This small molecule binds to this protein.
Small molecule (SMILES): [N-]=[N+]=NC[C@H]1O[C@@H](n2c(SCC(=O)NCCc3c[nH]c4ccccc34)nc3c(N)ncnc32)[C@H](O)[C@@H]1O

Sequence of chain 1.B:
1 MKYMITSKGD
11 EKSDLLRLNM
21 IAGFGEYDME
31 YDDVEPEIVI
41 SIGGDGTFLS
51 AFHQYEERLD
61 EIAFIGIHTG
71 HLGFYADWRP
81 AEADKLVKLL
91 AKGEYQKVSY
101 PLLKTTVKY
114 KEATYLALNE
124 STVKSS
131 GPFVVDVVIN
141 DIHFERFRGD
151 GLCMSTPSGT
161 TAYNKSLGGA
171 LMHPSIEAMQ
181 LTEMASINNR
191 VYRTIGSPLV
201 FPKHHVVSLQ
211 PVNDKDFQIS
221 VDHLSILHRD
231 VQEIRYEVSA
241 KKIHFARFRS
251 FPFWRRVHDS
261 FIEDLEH

Sequence of chain 1.D:
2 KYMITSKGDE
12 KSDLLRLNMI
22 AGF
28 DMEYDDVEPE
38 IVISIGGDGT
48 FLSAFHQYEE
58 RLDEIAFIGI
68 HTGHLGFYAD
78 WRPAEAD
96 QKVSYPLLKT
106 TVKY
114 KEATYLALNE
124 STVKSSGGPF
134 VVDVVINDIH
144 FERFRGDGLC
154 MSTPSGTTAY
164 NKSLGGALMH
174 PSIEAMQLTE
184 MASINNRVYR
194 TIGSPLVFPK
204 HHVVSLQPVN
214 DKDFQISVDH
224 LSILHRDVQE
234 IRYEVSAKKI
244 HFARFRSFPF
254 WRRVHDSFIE

Binding-site contacts:
Ligand atom CAP contacts residue TYR163 of chain 1.D at 3.5 Å (hydrophobic).
Ligand atom CAZ contacts residue GLY131 of chain 1.B at 3.8 Å.
Ligand atom CBC contacts residue GLY131 of chain 1.B at 3.8 Å.
Ligand atom OAQ contacts residue ALA162 of chain 1.D at 3.1 Å.
Ligand atom OAR contacts residue GLU123 of chain 1.D at 2.5 Å (salt-bridge).
Ligand atom CAS contacts residue ASP222 of chain 1.D at 3.8 Å.
Ligand atom CAZ contacts residue ASP150 of chain 1.B at 3.6 Å.
Ligand atom C2 contacts residue TYR163 of chain 1.D at 3.7 Å (hydrophobic).
Ligand atom N7 contacts residue TYR163 of chain 1.D at 3.5 Å.
Ligand atom C4 contacts residue TYR163 of chain 1.D at 3.7 Å (hydrophobic).
Ligand atom N3 contacts residue ALA162 of chain 1.D at 3.6 Å.
Ligand atom CAO contacts residue GLU123 of chain 1.D at 3.3 Å.
Ligand atom OAR contacts residue ASN122 of chain 1.D at 3.4 Å (h-bond).
Ligand atom N6 contacts residue ALA185 of chain 1.B at 3.0 Å (h-bond).
Ligand atom NAV contacts residue HIS223 of chain 1.D at 3.8 Å.
Ligand atom N3 contacts residue TYR163 of chain 1.D at 3.4 Å (h-bond).
Ligand atom NAU contacts residue HIS223 of chain 1.D at 3.5 Å.
Ligand atom C5 contacts residue TYR163 of chain 1.D at 3.3 Å (hydrophobic).
Ligand atom OAR contacts residue ASP222 of chain 1.D at 3.6 Å.
Ligand atom CBI contacts residue ARG148 of chain 1.B at 3.3 Å.
Ligand atom CBA contacts residue GLY131 of chain 1.B at 3.4 Å.
Ligand atom C2 contacts residue ALA162 of chain 1.D at 3.7 Å (hydrophobic).
Ligand atom NAY contacts residue ASP150 of chain 1.B at 3.4 Å (salt-bridge).
Ligand atom CBA contacts residue PRO132 of chain 1.B at 3.8 Å (hydrophobic).
Ligand atom CBJ contacts residue ARG148 of chain 1.B at 3.6 Å.
Ligand atom OAQ contacts residue GLU123 of chain 1.D at 2.6 Å (salt-bridge).
Ligand atom C6 contacts residue TYR163 of chain 1.D at 3.4 Å (hydrophobic).
Ligand atom N6 contacts residue TYR163 of chain 1.D at 3.5 Å.
Ligand atom CBA contacts residue GLY149 of chain 1.B at 3.2 Å.
Ligand atom CBC contacts residue PRO132 of chain 1.B at 3.6 Å (hydrophobic).
Ligand atom N1 contacts residue SER166 of chain 1.D at 2.7 Å (h-bond).
Ligand atom OAQ contacts residue TYR163 of chain 1.D at 3.2 Å (h-bond).
Ligand atom CBH contacts residue ARG148 of chain 1.B at 3.8 Å.
Ligand atom N6 contacts residue ASP150 of chain 1.B at 2.8 Å (salt-bridge).
Ligand atom CAW contacts residue TYR163 of chain 1.D at 3.7 Å (hydrophobic).
Ligand atom CBE contacts residue GLY131 of chain 1.B at 3.8 Å.
Ligand atom CAP contacts residue GLU123 of chain 1.D at 3.4 Å.
Ligand atom C2 contacts residue SER166 of chain 1.D at 3.1 Å.
Ligand atom NAT contacts residue HIS223 of chain 1.D at 3.1 Å.
Ligand atom C6 contacts residue SER166 of chain 1.D at 3.7 Å.